Binding-site contacts:
Ligand atom C14 contacts residue ASN103 of chain 1.A at 4.2 Å.
Ligand atom O1 contacts residue ASP101 of chain 1.A at 3.1 Å (salt-bridge).
Ligand atom O4 contacts residue ASP101 of chain 1.A at 2.9 Å (salt-bridge).
Ligand atom RU1 contacts residue ASP101 of chain 1.A at 2.0 Å.
Ligand atom O2 contacts residue ASP101 of chain 1.A at 3.2 Å (salt-bridge).
Ligand atom O3 contacts residue ASP101 of chain 1.A at 2.4 Å (salt-bridge).
Ligand atom O4 contacts residue LEU75 of chain 1.A at 4.4 Å.
Ligand atom C14 contacts residue ASP101 of chain 1.A at 3.5 Å.
Ligand atom O1 contacts residue ASN103 of chain 1.A at 3.6 Å.
Ligand atom C6 contacts residue ASN103 of chain 1.A at 4.2 Å.
Ligand atom O7 contacts residue ASN103 of chain 1.A at 3.9 Å.
Ligand atom O3 contacts residue TRP63 of chain 1.A at 4.1 Å.
Ligand atom RU2 contacts residue ASP101 of chain 1.A at 2.5 Å.
Ligand atom N2 contacts residue ASP101 of chain 1.A at 4.4 Å.
Ligand atom C7 contacts residue ASN103 of chain 1.A at 4.3 Å.
Ligand atom N1 contacts residue ASP101 of chain 1.A at 4.0 Å.
Ligand atom O7 contacts residue ASP101 of chain 1.A at 3.8 Å.

Sequence of chain 1.A:
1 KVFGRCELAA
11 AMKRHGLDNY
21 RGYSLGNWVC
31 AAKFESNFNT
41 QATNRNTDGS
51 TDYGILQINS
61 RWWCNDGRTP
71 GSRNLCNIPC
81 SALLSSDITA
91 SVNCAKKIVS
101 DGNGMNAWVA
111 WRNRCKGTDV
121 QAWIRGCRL

This protein binds this small molecule.
Small molecule (SMILES): O=C1O[Ru]2(O)N(c3ccc(F)cc3)CN(c3ccc(F)cc3)[Ru]2(O)O1